Sequence of chain 1.A:
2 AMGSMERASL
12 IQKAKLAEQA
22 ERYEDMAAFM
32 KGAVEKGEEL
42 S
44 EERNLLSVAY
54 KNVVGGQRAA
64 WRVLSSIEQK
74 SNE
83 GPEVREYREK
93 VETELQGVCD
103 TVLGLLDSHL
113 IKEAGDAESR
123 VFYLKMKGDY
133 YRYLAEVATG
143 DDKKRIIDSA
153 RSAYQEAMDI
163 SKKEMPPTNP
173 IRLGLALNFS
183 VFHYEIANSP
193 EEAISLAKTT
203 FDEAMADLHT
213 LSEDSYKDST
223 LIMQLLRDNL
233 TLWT

Sequence of chain 1.B:
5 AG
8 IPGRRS

The protein below binds the small molecule below.
Small molecule (SMILES): CC(C)N1CCN(S(=O)(=O)c2ccc(C=O)cc2)CC1

Binding-site contacts:
Ligand atom N03 contacts residue ARG12 of chain 1.B at 4.5 Å.
Ligand atom C19 contacts residue SER13 of chain 1.B at 4.3 Å.
Ligand atom C10 contacts residue PRO172 of chain 1.A at 3.5 Å (hydrophobic).
Ligand atom C13 contacts residue PHE124 of chain 1.A at 4.2 Å (hydrophobic).
Ligand atom C15 contacts residue LYS127 of chain 1.A at 1.4 Å.
Ligand atom C10 contacts residue LYS127 of chain 1.A at 4.3 Å.
Ligand atom C14 contacts residue ASN47 of chain 1.A at 3.7 Å.
Ligand atom C13 contacts residue LYS127 of chain 1.A at 3.8 Å.
Ligand atom C04 contacts residue ARG12 of chain 1.B at 3.7 Å.
Ligand atom O16 contacts residue ASN47 of chain 1.A at 3.7 Å.
Ligand atom C19 contacts residue ARG12 of chain 1.B at 4.1 Å.
Ligand atom C11 contacts residue LYS127 of chain 1.A at 3.0 Å.
Ligand atom C12 contacts residue ILE8 of chain 1.B at 4.2 Å (hydrophobic).
Ligand atom C04 contacts residue SER13 of chain 1.B at 4.3 Å.
Ligand atom O08 contacts residue PRO172 of chain 1.A at 3.2 Å.
Ligand atom C13 contacts residue ILE173 of chain 1.A at 3.7 Å (hydrophobic).
Ligand atom C01 contacts residue LEU223 of chain 1.A at 4.3 Å (hydrophobic).
Ligand atom C11 contacts residue GLY176 of chain 1.A at 4.0 Å.
Ligand atom C15 contacts residue ILE8 of chain 1.B at 4.1 Å (hydrophobic).
Ligand atom C13 contacts residue ASN47 of chain 1.A at 4.3 Å.
Ligand atom C11 contacts residue ILE8 of chain 1.B at 3.7 Å (hydrophobic).
Ligand atom C10 contacts residue ILE224 of chain 1.A at 4.0 Å (hydrophobic).
Ligand atom C09 contacts residue ILE173 of chain 1.A at 3.6 Å (hydrophobic).
Ligand atom C02 contacts residue ARG12 of chain 1.B at 4.1 Å.
Ligand atom C10 contacts residue ILE8 of chain 1.B at 4.3 Å (hydrophobic).
Ligand atom C14 contacts residue PHE124 of chain 1.A at 4.5 Å (hydrophobic).
Ligand atom C12 contacts residue LYS127 of chain 1.A at 2.5 Å.
Ligand atom C11 contacts residue ILE173 of chain 1.A at 3.8 Å (hydrophobic).
Ligand atom C11 contacts residue PRO172 of chain 1.A at 3.5 Å (hydrophobic).
Ligand atom C12 contacts residue ILE173 of chain 1.A at 3.8 Å (hydrophobic).
Ligand atom C10 contacts residue ILE173 of chain 1.A at 3.7 Å (hydrophobic).
Ligand atom S07 contacts residue PRO172 of chain 1.A at 4.5 Å.
Ligand atom O16 contacts residue ILE173 of chain 1.A at 4.3 Å.
Ligand atom C14 contacts residue ILE173 of chain 1.A at 3.6 Å (hydrophobic).